Sequence of chain 1.B:
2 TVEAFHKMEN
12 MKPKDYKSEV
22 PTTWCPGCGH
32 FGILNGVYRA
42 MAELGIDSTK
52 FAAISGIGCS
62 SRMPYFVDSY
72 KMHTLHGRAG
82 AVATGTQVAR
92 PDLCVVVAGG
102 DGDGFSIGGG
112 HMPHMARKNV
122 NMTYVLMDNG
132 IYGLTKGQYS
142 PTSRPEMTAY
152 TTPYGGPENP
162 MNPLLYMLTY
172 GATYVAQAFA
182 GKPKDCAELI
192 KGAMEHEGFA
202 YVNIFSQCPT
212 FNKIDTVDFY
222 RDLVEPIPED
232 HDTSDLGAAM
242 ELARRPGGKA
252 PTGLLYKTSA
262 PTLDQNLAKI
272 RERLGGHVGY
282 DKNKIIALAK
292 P

Sequence of chain 1.A:
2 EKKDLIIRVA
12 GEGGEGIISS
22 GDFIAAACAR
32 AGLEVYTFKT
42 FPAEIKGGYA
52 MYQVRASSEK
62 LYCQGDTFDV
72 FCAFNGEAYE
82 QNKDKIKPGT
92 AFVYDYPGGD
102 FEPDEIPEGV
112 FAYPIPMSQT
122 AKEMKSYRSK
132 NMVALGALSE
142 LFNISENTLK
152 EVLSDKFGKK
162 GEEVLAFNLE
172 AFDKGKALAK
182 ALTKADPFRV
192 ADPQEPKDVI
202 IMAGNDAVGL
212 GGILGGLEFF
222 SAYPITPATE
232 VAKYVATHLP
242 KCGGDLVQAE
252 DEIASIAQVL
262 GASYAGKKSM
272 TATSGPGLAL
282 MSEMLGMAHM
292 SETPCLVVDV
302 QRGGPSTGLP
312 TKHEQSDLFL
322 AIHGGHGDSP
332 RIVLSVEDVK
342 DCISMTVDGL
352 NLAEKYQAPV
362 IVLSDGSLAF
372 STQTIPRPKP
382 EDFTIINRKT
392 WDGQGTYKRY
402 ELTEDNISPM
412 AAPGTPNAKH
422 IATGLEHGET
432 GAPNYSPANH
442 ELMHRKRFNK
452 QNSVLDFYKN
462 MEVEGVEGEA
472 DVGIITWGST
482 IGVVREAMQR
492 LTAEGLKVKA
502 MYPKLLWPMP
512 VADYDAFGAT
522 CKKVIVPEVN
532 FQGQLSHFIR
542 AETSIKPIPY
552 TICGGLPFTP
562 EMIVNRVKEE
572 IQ

A small-molecule ligand and the protein it binds are described below.
Small molecule (SMILES): O=C(O)CCC(=O)C(=O)O

Sequence of chain 1.C:
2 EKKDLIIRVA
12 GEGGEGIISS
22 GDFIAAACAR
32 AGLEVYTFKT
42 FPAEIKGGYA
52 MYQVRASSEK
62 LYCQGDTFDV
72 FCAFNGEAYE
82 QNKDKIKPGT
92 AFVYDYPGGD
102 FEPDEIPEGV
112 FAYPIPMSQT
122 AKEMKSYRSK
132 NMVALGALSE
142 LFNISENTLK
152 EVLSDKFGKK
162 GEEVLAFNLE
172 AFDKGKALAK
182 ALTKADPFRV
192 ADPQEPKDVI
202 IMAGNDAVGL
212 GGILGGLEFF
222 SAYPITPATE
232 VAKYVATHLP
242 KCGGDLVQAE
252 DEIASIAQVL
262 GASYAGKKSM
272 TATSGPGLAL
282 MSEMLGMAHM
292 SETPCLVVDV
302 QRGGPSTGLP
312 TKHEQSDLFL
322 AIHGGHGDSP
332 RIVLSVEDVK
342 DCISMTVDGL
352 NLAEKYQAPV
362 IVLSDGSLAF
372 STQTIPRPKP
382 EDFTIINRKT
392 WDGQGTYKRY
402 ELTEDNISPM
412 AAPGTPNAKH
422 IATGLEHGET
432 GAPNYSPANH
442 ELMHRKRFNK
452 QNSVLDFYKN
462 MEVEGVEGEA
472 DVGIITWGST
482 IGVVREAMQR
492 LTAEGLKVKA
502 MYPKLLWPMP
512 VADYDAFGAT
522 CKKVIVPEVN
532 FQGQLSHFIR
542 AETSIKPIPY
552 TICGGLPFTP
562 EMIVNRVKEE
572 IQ

Binding-site contacts:
Ligand atom O4 contacts residue PRO311 of chain 1.A at 4.2 Å.
Ligand atom O5 contacts residue PRO311 of chain 1.A at 3.9 Å.
Ligand atom C1 contacts residue THR227 of chain 1.A at 3.7 Å.
Ligand atom C1 contacts residue THR136 of chain 1.B at 4.2 Å.
Ligand atom O4 contacts residue LEU426 of chain 1.C at 4.2 Å.
Ligand atom O5 contacts residue TPP1 of chain 1.H at 2.8 Å (h-bond).
Ligand atom O4 contacts residue ARG63 of chain 1.B at 2.7 Å (salt-bridge).
Ligand atom O5 contacts residue ARG303 of chain 1.A at 2.9 Å (salt-bridge).
Ligand atom O1 contacts residue TPP1 of chain 1.H at 3.3 Å.
Ligand atom C2 contacts residue TPP1 of chain 1.H at 3.4 Å.
Ligand atom O5 contacts residue THR308 of chain 1.A at 3.9 Å.
Ligand atom O3 contacts residue ARG63 of chain 1.B at 3.1 Å (salt-bridge).
Ligand atom O3 contacts residue LEU135 of chain 1.B at 3.8 Å.
Ligand atom O1 contacts residue ARG303 of chain 1.A at 2.8 Å (salt-bridge).
Ligand atom C4 contacts residue ILE58 of chain 1.B at 3.9 Å (hydrophobic).
Ligand atom O2 contacts residue TPP1 of chain 1.H at 3.6 Å.
Ligand atom O1 contacts residue ILE226 of chain 1.A at 3.4 Å.
Ligand atom C4 contacts residue THR308 of chain 1.A at 3.7 Å.
Ligand atom C5 contacts residue LEU426 of chain 1.C at 4.1 Å (hydrophobic).
Ligand atom O3 contacts residue LEU426 of chain 1.C at 3.5 Å.
Ligand atom C1 contacts residue TPP1 of chain 1.H at 3.4 Å.
Ligand atom C3 contacts residue ILE58 of chain 1.B at 4.1 Å (hydrophobic).
Ligand atom C4 contacts residue LEU135 of chain 1.B at 4.0 Å (hydrophobic).
Ligand atom C3 contacts residue LEU135 of chain 1.B at 3.6 Å (hydrophobic).
Ligand atom C2 contacts residue PRO311 of chain 1.A at 4.1 Å (hydrophobic).
Ligand atom C2 contacts residue ARG303 of chain 1.A at 3.5 Å.
Ligand atom C3 contacts residue TPP1 of chain 1.H at 4.0 Å.
Ligand atom C3 contacts residue PRO311 of chain 1.A at 4.2 Å (hydrophobic).
Ligand atom O2 contacts residue THR136 of chain 1.B at 3.4 Å.
Ligand atom O2 contacts residue THR227 of chain 1.A at 3.0 Å (h-bond).
Ligand atom C1 contacts residue ARG303 of chain 1.A at 3.5 Å.
Ligand atom O4 contacts residue TYR436 of chain 1.C at 4.1 Å.
Ligand atom O1 contacts residue THR227 of chain 1.A at 3.0 Å (h-bond).
Ligand atom C4 contacts residue PRO311 of chain 1.A at 4.1 Å (hydrophobic).
Ligand atom O3 contacts residue HIS74 of chain 1.B at 3.8 Å.
Ligand atom O5 contacts residue ILE58 of chain 1.B at 4.2 Å.
Ligand atom C2 contacts residue ILE58 of chain 1.B at 4.3 Å (hydrophobic).
Ligand atom O4 contacts residue LEU135 of chain 1.B at 3.8 Å.
Ligand atom C5 contacts residue ARG63 of chain 1.B at 3.3 Å.
Ligand atom C5 contacts residue LEU135 of chain 1.B at 3.6 Å (hydrophobic).